This protein binds this small molecule.
Small molecule (SMILES): O=P(O)(O)OCCCc1c[nH]c2ccccc12

Sequence of chain 2.A:
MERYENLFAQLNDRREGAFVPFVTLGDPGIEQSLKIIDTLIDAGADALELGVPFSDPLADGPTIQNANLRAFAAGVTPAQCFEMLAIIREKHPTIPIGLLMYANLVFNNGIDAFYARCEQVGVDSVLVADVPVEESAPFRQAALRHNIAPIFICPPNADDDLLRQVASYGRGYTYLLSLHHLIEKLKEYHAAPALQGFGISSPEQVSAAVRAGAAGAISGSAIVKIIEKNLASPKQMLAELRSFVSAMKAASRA

Binding-site contacts:
Ligand atom C2 contacts residue LEU100 of chain 2.A at 4.0 Å (hydrophobic).
Ligand atom O2P contacts residue GLY234 of chain 2.A at 2.8 Å (h-bond).
Ligand atom O1P contacts residue GLY234 of chain 2.A at 3.9 Å.
Ligand atom C5 contacts residue LEU100 of chain 2.A at 3.9 Å (hydrophobic).
Ligand atom C6 contacts residue LEU100 of chain 2.A at 4.0 Å (hydrophobic).
Ligand atom C6 contacts residue ALA129 of chain 2.A at 4.0 Å (hydrophobic).
Ligand atom O4P contacts residue TYR175 of chain 2.A at 3.6 Å.
Ligand atom C7 contacts residue LEU100 of chain 2.A at 3.9 Å (hydrophobic).
Ligand atom O1P contacts residue SER235 of chain 2.A at 2.5 Å (h-bond).
Ligand atom C4 contacts residue TYR175 of chain 2.A at 3.5 Å (hydrophobic).
Ligand atom O2P contacts residue SER235 of chain 2.A at 3.2 Å (h-bond).
Ligand atom C2 contacts residue PHE22 of chain 2.A at 3.6 Å (hydrophobic).
Ligand atom C9 contacts residue LEU100 of chain 2.A at 3.7 Å (hydrophobic).
Ligand atom C2 contacts residue ASP60 of chain 2.A at 3.6 Å.
Ligand atom O3P contacts residue PHE212 of chain 2.A at 3.2 Å.
Ligand atom O4P contacts residue PHE212 of chain 2.A at 3.9 Å.
Ligand atom N1 contacts residue ASP60 of chain 2.A at 2.6 Å (salt-bridge).
Ligand atom C3 contacts residue LEU100 of chain 2.A at 4.1 Å (hydrophobic).
Ligand atom O4P contacts residue GLY234 of chain 2.A at 4.1 Å.
Ligand atom O2P contacts residue GLY213 of chain 2.A at 3.8 Å.
Ligand atom P contacts residue SER235 of chain 2.A at 3.6 Å.
Ligand atom C1' contacts residue GLY234 of chain 2.A at 3.8 Å.
Ligand atom N1 contacts residue LEU100 of chain 2.A at 3.8 Å.
Ligand atom O2P contacts residue SER233 of chain 2.A at 3.8 Å.
Ligand atom C8 contacts residue ASP60 of chain 2.A at 3.5 Å.
Ligand atom C2' contacts residue ILE232 of chain 2.A at 3.7 Å (hydrophobic).
Ligand atom C7 contacts residue ALA59 of chain 2.A at 3.8 Å (hydrophobic).
Ligand atom P contacts residue GLY213 of chain 2.A at 3.8 Å.
Ligand atom P contacts residue GLY234 of chain 2.A at 3.9 Å.
Ligand atom C3' contacts residue TYR175 of chain 2.A at 3.7 Å (hydrophobic).
Ligand atom C6 contacts residue ILE153 of chain 2.A at 4.0 Å (hydrophobic).
Ligand atom C7 contacts residue ASP60 of chain 2.A at 3.9 Å.
Ligand atom C4 contacts residue LEU100 of chain 2.A at 3.8 Å (hydrophobic).
Ligand atom O3P contacts residue GLY213 of chain 2.A at 2.6 Å (h-bond).
Ligand atom C3 contacts residue PHE22 of chain 2.A at 4.0 Å (hydrophobic).
Ligand atom C8 contacts residue LEU100 of chain 2.A at 3.6 Å (hydrophobic).
Ligand atom C1' contacts residue TYR175 of chain 2.A at 3.7 Å (hydrophobic).
Ligand atom C2' contacts residue TYR175 of chain 2.A at 2.7 Å (hydrophobic).
Ligand atom C5 contacts residue ILE153 of chain 2.A at 3.5 Å (hydrophobic).
Ligand atom C3' contacts residue PHE22 of chain 2.A at 3.7 Å (hydrophobic).